Sequence of chain 1.D:
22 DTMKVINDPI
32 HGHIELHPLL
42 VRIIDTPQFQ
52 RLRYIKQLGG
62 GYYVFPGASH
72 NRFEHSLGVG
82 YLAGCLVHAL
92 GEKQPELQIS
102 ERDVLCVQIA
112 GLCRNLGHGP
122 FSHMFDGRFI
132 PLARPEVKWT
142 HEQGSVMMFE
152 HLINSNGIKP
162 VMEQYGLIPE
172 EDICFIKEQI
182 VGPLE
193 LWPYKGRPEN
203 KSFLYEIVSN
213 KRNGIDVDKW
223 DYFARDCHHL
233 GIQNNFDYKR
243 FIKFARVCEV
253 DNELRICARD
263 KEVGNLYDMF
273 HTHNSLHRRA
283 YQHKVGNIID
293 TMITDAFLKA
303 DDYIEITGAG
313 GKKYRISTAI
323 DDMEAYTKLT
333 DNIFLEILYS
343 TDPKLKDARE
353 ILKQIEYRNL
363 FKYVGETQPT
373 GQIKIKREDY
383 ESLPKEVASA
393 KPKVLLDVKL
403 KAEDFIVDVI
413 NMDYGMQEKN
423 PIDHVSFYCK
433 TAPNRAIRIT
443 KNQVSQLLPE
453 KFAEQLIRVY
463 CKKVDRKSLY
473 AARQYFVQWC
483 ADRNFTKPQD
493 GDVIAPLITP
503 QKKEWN

Sequence of chain 1.C:
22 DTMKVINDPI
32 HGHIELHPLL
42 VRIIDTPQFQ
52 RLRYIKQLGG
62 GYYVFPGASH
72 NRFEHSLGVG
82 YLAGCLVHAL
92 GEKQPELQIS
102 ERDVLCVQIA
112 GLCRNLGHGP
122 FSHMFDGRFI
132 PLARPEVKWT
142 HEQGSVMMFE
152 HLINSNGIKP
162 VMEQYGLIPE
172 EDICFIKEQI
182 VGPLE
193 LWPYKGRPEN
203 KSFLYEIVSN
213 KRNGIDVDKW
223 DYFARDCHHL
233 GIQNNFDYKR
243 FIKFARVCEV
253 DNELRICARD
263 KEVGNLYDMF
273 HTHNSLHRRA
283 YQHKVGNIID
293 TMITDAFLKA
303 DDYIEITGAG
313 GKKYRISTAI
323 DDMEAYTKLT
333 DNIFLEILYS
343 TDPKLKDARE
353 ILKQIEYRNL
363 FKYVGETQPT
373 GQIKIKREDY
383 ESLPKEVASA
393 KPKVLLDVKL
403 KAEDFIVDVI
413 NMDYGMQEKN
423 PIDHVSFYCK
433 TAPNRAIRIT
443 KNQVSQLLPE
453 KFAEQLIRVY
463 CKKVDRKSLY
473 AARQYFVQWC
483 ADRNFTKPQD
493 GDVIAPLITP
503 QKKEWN

Sequence of chain 1.B:
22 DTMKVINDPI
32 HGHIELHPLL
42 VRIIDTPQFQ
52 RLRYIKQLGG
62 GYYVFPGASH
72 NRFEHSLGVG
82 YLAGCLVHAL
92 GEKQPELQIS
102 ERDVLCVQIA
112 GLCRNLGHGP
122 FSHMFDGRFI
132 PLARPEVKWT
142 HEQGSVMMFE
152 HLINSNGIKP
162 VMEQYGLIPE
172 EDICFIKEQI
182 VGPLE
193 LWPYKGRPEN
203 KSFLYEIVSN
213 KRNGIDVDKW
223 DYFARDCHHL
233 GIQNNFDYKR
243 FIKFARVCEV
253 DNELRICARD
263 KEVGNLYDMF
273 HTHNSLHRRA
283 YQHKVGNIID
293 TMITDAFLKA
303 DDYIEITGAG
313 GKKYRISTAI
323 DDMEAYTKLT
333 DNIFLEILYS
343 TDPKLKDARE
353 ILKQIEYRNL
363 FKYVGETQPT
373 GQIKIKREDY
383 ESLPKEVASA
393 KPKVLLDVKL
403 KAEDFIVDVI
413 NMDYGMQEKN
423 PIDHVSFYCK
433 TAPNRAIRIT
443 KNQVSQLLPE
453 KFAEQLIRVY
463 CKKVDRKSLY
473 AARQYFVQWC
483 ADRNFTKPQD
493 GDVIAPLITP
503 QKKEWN

This small molecule binds to this protein.
Small molecule (SMILES): Nc1nc2c(ncn2[C@H]2C[C@H](O)[C@@H](CO[P](=O)(O)O[P](=O)(O)OP(=O)(O)O)O2)c(=O)[nH]1

Binding-site contacts:
Ligand atom O5' contacts residue DGT1 of chain 1.X at 3.1 Å (h-bond).
Ligand atom O3' contacts residue DGT1 of chain 1.X at 2.6 Å (h-bond).
Ligand atom C8 contacts residue TYR64 of chain 1.B at 3.1 Å (hydrophobic).
Ligand atom O2G contacts residue DGT1 of chain 1.X at 3.6 Å (h-bond).
Ligand atom O3G contacts residue DGT1 of chain 1.X at 3.2 Å (h-bond).
Ligand atom O2B contacts residue DGT1 of chain 1.X at 3.5 Å (h-bond).
Ligand atom O3G contacts residue LYS25 of chain 1.C at 2.8 Å (salt-bridge).
Ligand atom C8 contacts residue VAL65 of chain 1.B at 3.1 Å (hydrophobic).
Ligand atom O2G contacts residue LYS432 of chain 1.D at 2.9 Å (salt-bridge).
Ligand atom PG contacts residue LYS25 of chain 1.C at 3.3 Å.
Ligand atom C4 contacts residue ARG360 of chain 1.B at 3.4 Å.
Ligand atom O1A contacts residue ARG360 of chain 1.B at 2.9 Å (salt-bridge).
Ligand atom C1' contacts residue VAL65 of chain 1.B at 3.5 Å (hydrophobic).
Ligand atom C2 contacts residue ARG360 of chain 1.B at 3.5 Å.
Ligand atom C2' contacts residue DGT1 of chain 1.X at 3.6 Å.
Ligand atom N2 contacts residue ARG360 of chain 1.B at 3.1 Å.
Ligand atom O1A contacts residue VAL287 of chain 1.B at 3.1 Å.
Ligand atom O3B contacts residue DGT1 of chain 1.X at 2.9 Å (h-bond).
Ligand atom C5' contacts residue DGT1 of chain 1.X at 3.3 Å.
Ligand atom N7 contacts residue TYR64 of chain 1.B at 3.4 Å (h-bond).
Ligand atom O6 contacts residue ILE45 of chain 1.C at 3.5 Å.
Ligand atom O6 contacts residue PHE74 of chain 1.C at 3.0 Å.
Ligand atom N7 contacts residue ARG54 of chain 1.C at 3.3 Å (salt-bridge).
Ligand atom C2 contacts residue ASP46 of chain 1.C at 3.5 Å.
Ligand atom N1 contacts residue ASP46 of chain 1.C at 2.9 Å (salt-bridge).
Ligand atom O1B contacts residue LYS364 of chain 1.B at 3.2 Å (salt-bridge).
Ligand atom O1G contacts residue LYS25 of chain 1.C at 2.7 Å (salt-bridge).
Ligand atom N9 contacts residue TYR64 of chain 1.B at 3.3 Å (h-bond).
Ligand atom O1A contacts residue LEU362 of chain 1.B at 3.5 Å.
Ligand atom O3' contacts residue VAL26 of chain 1.C at 2.9 Å (h-bond).
Ligand atom C4' contacts residue DGT1 of chain 1.X at 3.5 Å.
Ligand atom O2B contacts residue VAL287 of chain 1.B at 3.2 Å.
Ligand atom O3A contacts residue VAL287 of chain 1.B at 3.5 Å.
Ligand atom C2' contacts residue VAL26 of chain 1.C at 3.5 Å (hydrophobic).
Ligand atom PG contacts residue DGT1 of chain 1.X at 3.5 Å.
Ligand atom O6 contacts residue ARG54 of chain 1.C at 3.2 Å (salt-bridge).
Ligand atom N2 contacts residue ASP46 of chain 1.C at 2.8 Å (salt-bridge).
Ligand atom N3 contacts residue ARG360 of chain 1.B at 3.2 Å (salt-bridge).
Ligand atom O6 contacts residue GLN51 of chain 1.C at 3.3 Å (h-bond).
Ligand atom O2A contacts residue LYS25 of chain 1.C at 3.6 Å (salt-bridge).